Sequence of chain 1.F:
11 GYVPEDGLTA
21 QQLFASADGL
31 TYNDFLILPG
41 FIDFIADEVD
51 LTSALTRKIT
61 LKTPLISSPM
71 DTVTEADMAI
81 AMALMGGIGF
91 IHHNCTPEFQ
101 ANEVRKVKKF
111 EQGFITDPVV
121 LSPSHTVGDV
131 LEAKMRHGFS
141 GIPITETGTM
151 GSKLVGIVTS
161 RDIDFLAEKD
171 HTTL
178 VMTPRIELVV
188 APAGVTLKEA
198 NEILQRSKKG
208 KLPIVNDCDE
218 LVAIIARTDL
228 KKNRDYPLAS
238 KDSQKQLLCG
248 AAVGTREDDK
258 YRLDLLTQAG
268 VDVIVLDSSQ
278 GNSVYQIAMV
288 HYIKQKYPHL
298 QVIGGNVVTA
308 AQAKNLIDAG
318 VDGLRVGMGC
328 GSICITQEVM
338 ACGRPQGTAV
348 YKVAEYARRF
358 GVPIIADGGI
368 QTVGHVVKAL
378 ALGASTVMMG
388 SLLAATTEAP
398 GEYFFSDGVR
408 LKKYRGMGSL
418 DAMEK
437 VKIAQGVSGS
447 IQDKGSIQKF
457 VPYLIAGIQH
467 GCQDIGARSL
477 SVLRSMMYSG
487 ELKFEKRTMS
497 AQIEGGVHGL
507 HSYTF

Binding-site contacts:
Ligand atom O2P contacts residue GLY387 of chain 1.F at 2.9 Å (h-bond).
Ligand atom C3' contacts residue SER68 of chain 1.F at 3.3 Å.
Ligand atom C5 contacts residue ILE330 of chain 1.F at 3.5 Å (hydrophobic).
Ligand atom C2 contacts residue NAD1 of chain 1.FA at 3.2 Å.
Ligand atom C2 contacts residue CYS331 of chain 1.F at 3.1 Å (hydrophobic).
Ligand atom O2' contacts residue ASP364 of chain 1.F at 2.8 Å (salt-bridge).
Ligand atom O1P contacts residue GLY328 of chain 1.F at 3.5 Å.
Ligand atom C3' contacts residue ASP364 of chain 1.F at 3.4 Å.
Ligand atom C4 contacts residue ILE330 of chain 1.F at 3.5 Å (hydrophobic).
Ligand atom O2P contacts residue SER388 of chain 1.F at 3.0 Å (h-bond).
Ligand atom C2' contacts residue ARG322 of chain 1.F at 3.5 Å.
Ligand atom O2' contacts residue ARG322 of chain 1.F at 3.4 Å (salt-bridge).
Ligand atom O3' contacts residue ASP364 of chain 1.F at 2.6 Å (salt-bridge).
Ligand atom O3P contacts residue TYR411 of chain 1.F at 2.5 Å (h-bond).
Ligand atom O5' contacts residue GLY365 of chain 1.F at 3.6 Å.
Ligand atom C4 contacts residue NAD1 of chain 1.FA at 3.6 Å.
Ligand atom O3P contacts residue SER388 of chain 1.F at 3.5 Å (h-bond).
Ligand atom C2 contacts residue GLN441 of chain 1.F at 3.6 Å.
Ligand atom C6 contacts residue MET414 of chain 1.F at 3.7 Å (hydrophobic).
Ligand atom C6 contacts residue GLY413 of chain 1.F at 3.6 Å.
Ligand atom O6 contacts residue GLY415 of chain 1.F at 2.8 Å (h-bond).
Ligand atom N1 contacts residue GLY442 of chain 1.F at 3.6 Å.
Ligand atom O6 contacts residue SER416 of chain 1.F at 3.6 Å (h-bond).
Ligand atom O3P contacts residue SER329 of chain 1.F at 3.5 Å.
Ligand atom O1P contacts residue GLY366 of chain 1.F at 3.3 Å (h-bond).
Ligand atom O1P contacts residue SER329 of chain 1.F at 2.9 Å (h-bond).
Ligand atom N3 contacts residue NAD1 of chain 1.FA at 3.0 Å (h-bond).
Ligand atom O3' contacts residue SER68 of chain 1.F at 2.8 Å (h-bond).
Ligand atom C5 contacts residue MET414 of chain 1.F at 3.6 Å (hydrophobic).
Ligand atom O6 contacts residue GLY442 of chain 1.F at 3.4 Å.
Ligand atom C1' contacts residue NAD1 of chain 1.FA at 3.7 Å.
Ligand atom C4' contacts residue ASP364 of chain 1.F at 3.4 Å.
Ligand atom N7 contacts residue GLY413 of chain 1.F at 3.4 Å.
Ligand atom N7 contacts residue MET414 of chain 1.F at 2.9 Å (h-bond).
Ligand atom N1 contacts residue GLN441 of chain 1.F at 3.1 Å (h-bond).
Ligand atom P contacts residue TYR411 of chain 1.F at 3.6 Å.
Ligand atom N3 contacts residue CYS331 of chain 1.F at 3.5 Å (h-bond).
Ligand atom O6 contacts residue GLY413 of chain 1.F at 3.0 Å.
Ligand atom O3' contacts residue ARG322 of chain 1.F at 3.0 Å (salt-bridge).
Ligand atom O6 contacts residue MET414 of chain 1.F at 3.0 Å (h-bond).

This protein binds this small molecule.
Small molecule (SMILES): O=c1[nH]cnc2c1ncn2[C@@H]1O[C@H](COP(=O)(O)O)[C@@H](O)[C@H]1O